Binding-site contacts:
Ligand atom C29 contacts residue TYR24 of chain 2.A at 3.5 Å (hydrophobic).
Ligand atom C14 contacts residue HIS182 of chain 2.A at 3.9 Å.
Ligand atom C23 contacts residue TRP163 of chain 2.A at 4.0 Å (hydrophobic).
Ligand atom C24 contacts residue LEU110 of chain 2.A at 3.9 Å (hydrophobic).
Ligand atom C26 contacts residue SER114 of chain 2.A at 3.8 Å.
Ligand atom C10 contacts residue HIS182 of chain 2.A at 3.3 Å.
Ligand atom C29 contacts residue SER155 of chain 2.A at 3.8 Å.
Ligand atom C1 contacts residue VAL111 of chain 2.A at 3.8 Å (hydrophobic).
Ligand atom C25 contacts residue SER114 of chain 2.A at 3.8 Å.
Ligand atom C28 contacts residue ARG151 of chain 2.A at 3.9 Å.
Ligand atom O30 contacts residue SER155 of chain 2.A at 3.0 Å (h-bond).
Ligand atom C11 contacts residue VAL111 of chain 2.A at 3.7 Å (hydrophobic).
Ligand atom O30 contacts residue ARG151 of chain 2.A at 3.9 Å.
Ligand atom C31 contacts residue CYS165 of chain 2.A at 3.6 Å (hydrophobic).
Ligand atom C5 contacts residue ILE145 of chain 2.A at 3.9 Å (hydrophobic).
Ligand atom C15 contacts residue PHE297 of chain 2.A at 3.8 Å (hydrophobic).
Ligand atom C10 contacts residue VAL177 of chain 2.A at 3.6 Å (hydrophobic).
Ligand atom C25 contacts residue SER152 of chain 2.A at 3.9 Å.
Ligand atom O16 contacts residue HIS272 of chain 2.A at 3.0 Å (h-bond).
Ligand atom C15 contacts residue VAL111 of chain 2.A at 3.8 Å (hydrophobic).
Ligand atom O27 contacts residue SER114 of chain 2.A at 2.9 Å (h-bond).
Ligand atom C32 contacts residue TYR24 of chain 2.A at 3.7 Å (hydrophobic).
Ligand atom O30 contacts residue SER152 of chain 2.A at 3.3 Å.
Ligand atom C12 contacts residue HIS182 of chain 2.A at 3.6 Å.
Ligand atom O27 contacts residue ARG151 of chain 2.A at 2.6 Å (salt-bridge).
Ligand atom C15 contacts residue HIS272 of chain 2.A at 3.8 Å.
Ligand atom C17 contacts residue LEU289 of chain 2.A at 3.6 Å (hydrophobic).
Ligand atom C31 contacts residue SER155 of chain 2.A at 3.7 Å.
Ligand atom C32 contacts residue ARG151 of chain 2.A at 3.5 Å.
Ligand atom C28 contacts residue TYR24 of chain 2.A at 3.9 Å (hydrophobic).
Ligand atom C19 contacts residue TRP163 of chain 2.A at 3.6 Å (hydrophobic).
Ligand atom C24 contacts residue SER152 of chain 2.A at 3.6 Å.
Ligand atom C17 contacts residue TYR276 of chain 2.A at 3.8 Å (hydrophobic).
Ligand atom C4 contacts residue ILE148 of chain 2.A at 3.7 Å (hydrophobic).
Ligand atom C29 contacts residue TYR28 of chain 2.A at 3.7 Å (hydrophobic).
Ligand atom O30 contacts residue TYR24 of chain 2.A at 2.6 Å (h-bond).
Ligand atom C23 contacts residue SER152 of chain 2.A at 3.4 Å.
Ligand atom C26 contacts residue ARG151 of chain 2.A at 3.7 Å.
Ligand atom C22 contacts residue SER152 of chain 2.A at 3.5 Å.
Ligand atom O16 contacts residue HIS182 of chain 2.A at 2.6 Å (h-bond).

Sequence of chain 2.A:
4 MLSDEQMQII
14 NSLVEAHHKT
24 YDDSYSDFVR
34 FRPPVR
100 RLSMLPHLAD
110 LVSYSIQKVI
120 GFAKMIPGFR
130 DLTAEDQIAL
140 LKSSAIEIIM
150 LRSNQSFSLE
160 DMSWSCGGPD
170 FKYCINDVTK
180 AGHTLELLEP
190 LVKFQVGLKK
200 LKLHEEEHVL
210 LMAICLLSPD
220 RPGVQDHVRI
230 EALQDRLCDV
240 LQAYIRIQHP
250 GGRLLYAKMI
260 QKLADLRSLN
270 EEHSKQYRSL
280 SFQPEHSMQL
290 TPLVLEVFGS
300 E

The protein below binds the small molecule below.
Small molecule (SMILES): C=C1[C@H](O)CC(=C/C=C2\CCC[C@@]3(C)[C@H]2CCCC[C@H]3[C@H](C)CCCC(C)(C)O)C[C@H]1O